Binding-site contacts:
Ligand atom N39 contacts residue GLN174 of chain 1.A at 3.4 Å.
Ligand atom C6 contacts residue CYS173 of chain 1.A at 3.4 Å (hydrophobic).
Ligand atom O13 contacts residue GLY194 of chain 1.A at 2.9 Å (h-bond).
Ligand atom C24 contacts residue GLU79 of chain 1.A at 3.6 Å.
Ligand atom C7 contacts residue GLN174 of chain 1.A at 3.7 Å.
Ligand atom C2 contacts residue GLY194 of chain 1.A at 3.6 Å.
Ligand atom C20 contacts residue GLY194 of chain 1.A at 3.7 Å.
Ligand atom C19 contacts residue TRP193 of chain 1.A at 3.5 Å (hydrophobic).
Ligand atom C15 contacts residue GLY194 of chain 1.A at 3.6 Å.
Ligand atom C2 contacts residue ALA172 of chain 1.A at 3.2 Å (hydrophobic).
Ligand atom C9 contacts residue GLY194 of chain 1.A at 3.4 Å.
Ligand atom C6 contacts residue SER177 of chain 1.A at 3.6 Å.
Ligand atom C7 contacts residue CYS173 of chain 1.A at 3.7 Å (hydrophobic).
Ligand atom C24 contacts residue THR80 of chain 1.A at 3.4 Å.
Ligand atom N1 contacts residue TRP193 of chain 1.A at 3.7 Å.
Ligand atom C7 contacts residue SER177 of chain 1.A at 3.8 Å.
Ligand atom C2 contacts residue ASP171 of chain 1.A at 3.5 Å.
Ligand atom N30 contacts residue TYR81 of chain 1.A at 3.1 Å.
Ligand atom N1 contacts residue GLY204 of chain 1.A at 3.2 Å.
Ligand atom C23 contacts residue THR80 of chain 1.A at 3.6 Å.
Ligand atom C20 contacts residue TRP193 of chain 1.A at 3.8 Å (hydrophobic).
Ligand atom C10 contacts residue GLY194 of chain 1.A at 3.7 Å.
Ligand atom C25 contacts residue GLU79 of chain 1.A at 3.3 Å.
Ligand atom C19 contacts residue PHE154 of chain 1.A at 3.6 Å (hydrophobic).
Ligand atom C12 contacts residue GLY194 of chain 1.A at 2.8 Å.
Ligand atom N14 contacts residue GLY194 of chain 1.A at 3.0 Å (h-bond).
Ligand atom C22 contacts residue TRP193 of chain 1.A at 3.7 Å (hydrophobic).
Ligand atom N1 contacts residue ALA172 of chain 1.A at 3.5 Å (h-bond).
Ligand atom C4 contacts residue GLY194 of chain 1.A at 3.5 Å.
Ligand atom O13 contacts residue TRP193 of chain 1.A at 3.4 Å.
Ligand atom N3 contacts residue ALA172 of chain 1.A at 3.1 Å (h-bond).
Ligand atom C9 contacts residue GLY196 of chain 1.A at 3.5 Å.
Ligand atom N1 contacts residue ASP171 of chain 1.A at 3.0 Å (salt-bridge).
Ligand atom N3 contacts residue GLY194 of chain 1.A at 3.7 Å.
Ligand atom N3 contacts residue GLY196 of chain 1.A at 2.9 Å (h-bond).
Ligand atom C11 contacts residue GLY194 of chain 1.A at 3.2 Å.
Ligand atom N3 contacts residue ASP171 of chain 1.A at 2.6 Å (salt-bridge).
Ligand atom C9 contacts residue CYS197 of chain 1.A at 3.6 Å (hydrophobic).
Ligand atom N3 contacts residue CYS197 of chain 1.A at 3.6 Å (h-bond).
Ligand atom C17 contacts residue TYR81 of chain 1.A at 3.5 Å (hydrophobic).

Sequence of chain 1.A:
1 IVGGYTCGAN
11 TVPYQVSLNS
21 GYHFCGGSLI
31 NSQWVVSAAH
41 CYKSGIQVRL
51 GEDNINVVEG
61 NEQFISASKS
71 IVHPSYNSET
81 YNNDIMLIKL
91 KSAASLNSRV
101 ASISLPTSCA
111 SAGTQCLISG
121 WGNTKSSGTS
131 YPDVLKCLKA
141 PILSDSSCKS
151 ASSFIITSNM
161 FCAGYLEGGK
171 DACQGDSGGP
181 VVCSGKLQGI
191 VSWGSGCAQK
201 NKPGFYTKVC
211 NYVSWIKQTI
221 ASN

The protein below binds the small molecule below.
Small molecule (SMILES): [H]/N=C(/N)c1cccc(-c2nocc2C(=O)Nc2ccc(-c3ccccc3S(N)(=O)=O)cc2)c1